Sequence of chain 1.D:
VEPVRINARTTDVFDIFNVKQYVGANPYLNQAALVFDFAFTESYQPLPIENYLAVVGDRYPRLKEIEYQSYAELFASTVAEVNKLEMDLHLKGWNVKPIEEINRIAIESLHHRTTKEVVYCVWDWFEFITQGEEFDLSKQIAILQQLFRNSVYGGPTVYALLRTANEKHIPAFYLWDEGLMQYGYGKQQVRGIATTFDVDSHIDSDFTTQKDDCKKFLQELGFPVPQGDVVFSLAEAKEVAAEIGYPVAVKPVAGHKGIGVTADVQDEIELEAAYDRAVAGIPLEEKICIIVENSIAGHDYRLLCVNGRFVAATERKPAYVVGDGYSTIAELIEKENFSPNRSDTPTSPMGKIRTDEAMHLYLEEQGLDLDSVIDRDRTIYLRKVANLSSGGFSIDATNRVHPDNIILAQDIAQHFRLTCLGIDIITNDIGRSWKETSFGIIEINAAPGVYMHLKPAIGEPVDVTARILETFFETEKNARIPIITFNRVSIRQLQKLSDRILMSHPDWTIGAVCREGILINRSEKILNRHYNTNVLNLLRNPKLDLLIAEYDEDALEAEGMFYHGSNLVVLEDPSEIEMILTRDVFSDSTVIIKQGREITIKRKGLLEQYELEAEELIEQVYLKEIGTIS

A protein and the small-molecule ligand that binds it are described below.
Small molecule (SMILES): NC(N)=NCCC[C@H](NC(=O)C[C@@H](C=O)NC(=O)[C@H](CC(=O)N[C@@H](CCCN=C(N)N)C(=O)O)NC(=O)[C@@H](N)CC(=O)N[C@@H](CCCN=C(N)N)C(=O)O)C(=O)O

Binding-site contacts:
Ligand atom C contacts residue PRO454 of chain 1.C at 3.8 Å (hydrophobic).
Ligand atom CB2 contacts residue HIS208 of chain 1.D at 3.9 Å.
Ligand atom CB contacts residue ASN451 of chain 1.C at 3.5 Å.
Ligand atom CD2 contacts residue PRO162 of chain 1.C at 3.6 Å (hydrophobic).
Ligand atom CG2 contacts residue PRO162 of chain 1.C at 3.3 Å (hydrophobic).
Ligand atom NH2 contacts residue ASP212 of chain 1.C at 2.9 Å (salt-bridge).
Ligand atom O contacts residue ARG308 of chain 1.C at 3.4 Å (salt-bridge).
Ligand atom CD2 contacts residue HIS208 of chain 1.D at 3.2 Å.
Ligand atom CA contacts residue ALA453 of chain 1.C at 3.0 Å (hydrophobic).
Ligand atom CG2 contacts residue THR163 of chain 1.C at 3.2 Å.
Ligand atom OX2 contacts residue ALA452 of chain 1.C at 3.8 Å.
Ligand atom CD2 contacts residue ILE209 of chain 1.D at 3.1 Å (hydrophobic).
Ligand atom NE2 contacts residue VAL164 of chain 1.C at 2.9 Å.
Ligand atom C contacts residue GLY455 of chain 1.C at 3.8 Å.
Ligand atom NE2 contacts residue GLY161 of chain 1.C at 3.1 Å.
Ligand atom NH2 contacts residue SER211 of chain 1.C at 3.6 Å.
Ligand atom CG2 contacts residue HIS208 of chain 1.D at 3.2 Å.
Ligand atom CZ2 contacts residue THR215 of chain 1.C at 3.8 Å.
Ligand atom CD2 contacts residue GLY161 of chain 1.C at 3.4 Å.
Ligand atom N contacts residue ALA453 of chain 1.C at 2.6 Å (h-bond).
Ligand atom CG2 contacts residue THR202 of chain 1.C at 3.5 Å.
Ligand atom N2 contacts residue ALA453 of chain 1.C at 3.4 Å (h-bond).
Ligand atom NH1 contacts residue ASP212 of chain 1.D at 3.0 Å (salt-bridge).
Ligand atom C contacts residue ALA453 of chain 1.C at 3.2 Å (hydrophobic).
Ligand atom CB2 contacts residue THR163 of chain 1.C at 3.5 Å.
Ligand atom CB2 contacts residue ALA452 of chain 1.C at 3.9 Å (hydrophobic).
Ligand atom CD2 contacts residue SER211 of chain 1.C at 3.9 Å.
Ligand atom CD2 contacts residue VAL164 of chain 1.C at 3.0 Å (hydrophobic).
Ligand atom CZ2 contacts residue VAL164 of chain 1.C at 3.9 Å (hydrophobic).
Ligand atom NH2 contacts residue THR215 of chain 1.C at 3.6 Å.
Ligand atom NH2 contacts residue ASP212 of chain 1.D at 3.1 Å.
Ligand atom NH2 contacts residue ILE209 of chain 1.D at 3.4 Å (h-bond).
Ligand atom CB2 contacts residue ALA453 of chain 1.C at 3.5 Å (hydrophobic).
Ligand atom NE2 contacts residue HIS208 of chain 1.D at 3.4 Å.
Ligand atom CZ2 contacts residue ASP212 of chain 1.D at 2.9 Å.
Ligand atom NE2 contacts residue SER211 of chain 1.C at 3.3 Å.
Ligand atom OD1 contacts residue THR202 of chain 1.C at 3.8 Å.
Ligand atom CD2 contacts residue THR163 of chain 1.C at 3.1 Å.
Ligand atom NE2 contacts residue ASP212 of chain 1.D at 3.0 Å (salt-bridge).
Ligand atom CB contacts residue ALA453 of chain 1.C at 3.6 Å (hydrophobic).

Sequence of chain 1.C:
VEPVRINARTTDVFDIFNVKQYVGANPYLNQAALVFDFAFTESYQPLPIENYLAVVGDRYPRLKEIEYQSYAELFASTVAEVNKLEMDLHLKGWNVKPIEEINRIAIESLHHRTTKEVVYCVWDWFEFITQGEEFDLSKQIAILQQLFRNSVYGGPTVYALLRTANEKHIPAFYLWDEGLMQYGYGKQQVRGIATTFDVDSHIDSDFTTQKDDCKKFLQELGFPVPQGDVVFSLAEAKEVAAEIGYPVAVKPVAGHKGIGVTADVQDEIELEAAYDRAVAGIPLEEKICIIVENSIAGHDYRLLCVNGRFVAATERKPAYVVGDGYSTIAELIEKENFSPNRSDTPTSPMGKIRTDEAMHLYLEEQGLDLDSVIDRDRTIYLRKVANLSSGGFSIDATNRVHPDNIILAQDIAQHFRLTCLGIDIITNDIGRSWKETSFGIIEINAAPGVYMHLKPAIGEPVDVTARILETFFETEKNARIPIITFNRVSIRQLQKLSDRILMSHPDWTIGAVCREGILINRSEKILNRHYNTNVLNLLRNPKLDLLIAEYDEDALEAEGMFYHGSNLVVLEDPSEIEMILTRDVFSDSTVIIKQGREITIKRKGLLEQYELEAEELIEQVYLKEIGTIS